Binding-site contacts:
Ligand atom C8 contacts residue THR101 of chain 16.B at 3.5 Å.
Ligand atom C3 contacts residue ASN99 of chain 16.B at 3.8 Å.
Ligand atom C1 contacts residue THR101 of chain 16.B at 4.5 Å.
Ligand atom C4 contacts residue ASN99 of chain 16.B at 4.2 Å.
Ligand atom C7 contacts residue PHE97 of chain 16.B at 4.0 Å (hydrophobic).
Ligand atom C7 contacts residue ASN99 of chain 16.B at 3.8 Å.
Ligand atom C8 contacts residue PHE97 of chain 16.B at 4.1 Å (hydrophobic).
Ligand atom O5 contacts residue ASN99 of chain 16.B at 2.4 Å (h-bond).
Ligand atom C6 contacts residue PHE97 of chain 16.B at 3.7 Å (hydrophobic).
Ligand atom C2 contacts residue THR101 of chain 16.B at 4.2 Å.
Ligand atom C5 contacts residue PHE97 of chain 16.B at 3.8 Å (hydrophobic).
Ligand atom O7 contacts residue ASN99 of chain 16.B at 4.2 Å.
Ligand atom O7 contacts residue PHE97 of chain 16.B at 3.5 Å.
Ligand atom C2 contacts residue ASN99 of chain 16.B at 2.4 Å.
Ligand atom C1 contacts residue ASN99 of chain 16.B at 1.4 Å.
Ligand atom N2 contacts residue THR101 of chain 16.B at 3.2 Å (h-bond).
Ligand atom O5 contacts residue PHE97 of chain 16.B at 4.0 Å.
Ligand atom N2 contacts residue ASN99 of chain 16.B at 2.8 Å (h-bond).
Ligand atom C8 contacts residue ARG108 of chain 16.B at 4.1 Å.
Ligand atom C7 contacts residue THR101 of chain 16.B at 3.9 Å.
Ligand atom C5 contacts residue ASN99 of chain 16.B at 3.7 Å.
Ligand atom C8 contacts residue ASN99 of chain 16.B at 4.1 Å.

A small-molecule ligand and the protein it binds are described below.
Small molecule (SMILES): CC(=O)N[C@H]1[C@H](O[C@H]2[C@H](O)[C@@H](NC(C)=O)CO[C@@H]2CO)O[C@H](CO)[C@@H](O[C@@H]2O[C@H](CO)[C@@H](O)[C@H](O)[C@@H]2O)[C@@H]1O

Sequence of chain 16.B:
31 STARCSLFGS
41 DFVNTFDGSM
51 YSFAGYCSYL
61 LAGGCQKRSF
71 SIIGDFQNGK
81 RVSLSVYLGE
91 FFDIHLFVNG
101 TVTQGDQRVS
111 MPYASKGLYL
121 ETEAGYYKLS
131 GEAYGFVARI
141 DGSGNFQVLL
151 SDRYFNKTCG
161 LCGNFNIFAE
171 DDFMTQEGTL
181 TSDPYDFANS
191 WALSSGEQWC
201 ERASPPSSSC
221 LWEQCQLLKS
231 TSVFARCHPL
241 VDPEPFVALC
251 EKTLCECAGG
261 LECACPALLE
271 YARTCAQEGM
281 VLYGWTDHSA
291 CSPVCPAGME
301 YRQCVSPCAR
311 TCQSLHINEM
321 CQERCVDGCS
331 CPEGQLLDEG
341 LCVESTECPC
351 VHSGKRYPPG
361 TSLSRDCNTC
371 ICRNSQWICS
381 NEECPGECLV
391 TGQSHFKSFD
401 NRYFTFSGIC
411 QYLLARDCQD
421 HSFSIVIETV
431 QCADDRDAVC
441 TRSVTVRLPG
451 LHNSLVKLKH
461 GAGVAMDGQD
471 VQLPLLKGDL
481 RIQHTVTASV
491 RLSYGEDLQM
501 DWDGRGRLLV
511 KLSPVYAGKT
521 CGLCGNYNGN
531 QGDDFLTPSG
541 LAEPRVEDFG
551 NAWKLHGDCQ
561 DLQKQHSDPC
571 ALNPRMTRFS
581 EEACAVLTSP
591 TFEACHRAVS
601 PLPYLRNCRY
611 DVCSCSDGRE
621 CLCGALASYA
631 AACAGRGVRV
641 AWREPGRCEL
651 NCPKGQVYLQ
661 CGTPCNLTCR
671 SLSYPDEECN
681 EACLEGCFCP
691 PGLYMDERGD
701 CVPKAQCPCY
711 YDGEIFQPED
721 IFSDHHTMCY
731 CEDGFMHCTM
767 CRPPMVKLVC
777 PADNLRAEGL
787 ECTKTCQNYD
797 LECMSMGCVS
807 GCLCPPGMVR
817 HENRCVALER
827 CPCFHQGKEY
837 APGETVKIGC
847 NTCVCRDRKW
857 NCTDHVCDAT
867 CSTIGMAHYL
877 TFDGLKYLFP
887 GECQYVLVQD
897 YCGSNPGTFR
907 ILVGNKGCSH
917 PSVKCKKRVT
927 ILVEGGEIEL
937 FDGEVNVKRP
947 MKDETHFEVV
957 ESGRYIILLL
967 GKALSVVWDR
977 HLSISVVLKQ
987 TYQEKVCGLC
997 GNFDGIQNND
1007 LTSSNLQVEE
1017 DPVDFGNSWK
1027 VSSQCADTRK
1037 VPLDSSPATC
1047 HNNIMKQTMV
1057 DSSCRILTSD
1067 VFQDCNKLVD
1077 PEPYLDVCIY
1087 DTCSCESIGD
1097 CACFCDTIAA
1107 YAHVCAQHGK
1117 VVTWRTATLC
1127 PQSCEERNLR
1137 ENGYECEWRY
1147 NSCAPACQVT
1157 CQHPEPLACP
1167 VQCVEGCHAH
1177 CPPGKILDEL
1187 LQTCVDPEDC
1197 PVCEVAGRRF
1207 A